Sequence of chain 1.A:
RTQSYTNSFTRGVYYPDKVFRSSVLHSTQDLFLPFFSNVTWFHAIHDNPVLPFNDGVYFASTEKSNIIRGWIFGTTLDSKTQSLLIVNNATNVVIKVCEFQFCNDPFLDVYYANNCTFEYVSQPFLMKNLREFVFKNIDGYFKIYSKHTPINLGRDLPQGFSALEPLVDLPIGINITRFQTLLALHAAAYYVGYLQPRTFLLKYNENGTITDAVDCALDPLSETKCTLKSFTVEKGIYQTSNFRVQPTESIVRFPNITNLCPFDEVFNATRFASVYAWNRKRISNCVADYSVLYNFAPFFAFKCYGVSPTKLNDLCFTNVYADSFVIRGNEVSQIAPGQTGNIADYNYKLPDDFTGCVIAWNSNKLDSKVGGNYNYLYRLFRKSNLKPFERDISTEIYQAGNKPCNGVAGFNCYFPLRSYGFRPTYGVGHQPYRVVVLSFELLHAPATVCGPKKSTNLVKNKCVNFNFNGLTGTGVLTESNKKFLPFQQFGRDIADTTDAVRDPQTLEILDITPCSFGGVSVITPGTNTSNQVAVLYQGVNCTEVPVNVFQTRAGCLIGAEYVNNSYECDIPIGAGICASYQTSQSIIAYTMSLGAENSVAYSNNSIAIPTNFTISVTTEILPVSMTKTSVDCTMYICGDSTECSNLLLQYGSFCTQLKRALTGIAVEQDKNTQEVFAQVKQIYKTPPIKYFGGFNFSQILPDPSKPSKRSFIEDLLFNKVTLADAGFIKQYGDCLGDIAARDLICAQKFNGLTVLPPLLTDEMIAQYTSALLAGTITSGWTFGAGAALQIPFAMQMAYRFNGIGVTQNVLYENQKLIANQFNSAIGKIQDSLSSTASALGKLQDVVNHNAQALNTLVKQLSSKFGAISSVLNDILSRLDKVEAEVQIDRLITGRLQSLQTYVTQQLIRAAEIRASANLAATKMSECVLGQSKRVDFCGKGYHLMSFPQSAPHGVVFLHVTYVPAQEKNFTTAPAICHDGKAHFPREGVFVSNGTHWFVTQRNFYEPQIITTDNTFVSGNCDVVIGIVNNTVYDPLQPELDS

Binding-site contacts:
Ligand atom C7 contacts residue ASN613 of chain 1.C at 3.2 Å.
Ligand atom C5 contacts residue ASN613 of chain 1.C at 3.7 Å.
Ligand atom O5 contacts residue ASN613 of chain 1.C at 2.4 Å (h-bond).
Ligand atom N2 contacts residue ASN613 of chain 1.C at 2.9 Å (h-bond).
Ligand atom C1 contacts residue ASN613 of chain 1.C at 1.4 Å.
Ligand atom O7 contacts residue ASN613 of chain 1.C at 3.1 Å (h-bond).
Ligand atom O5 contacts residue THR615 of chain 1.C at 3.9 Å.
Ligand atom O6 contacts residue ASN613 of chain 1.C at 4.0 Å.
Ligand atom C6 contacts residue THR615 of chain 1.C at 3.7 Å.
Ligand atom O6 contacts residue THR615 of chain 1.C at 2.4 Å (h-bond).
Ligand atom C8 contacts residue LYS832 of chain 1.A at 3.3 Å.
Ligand atom C2 contacts residue ASN613 of chain 1.C at 2.4 Å.
Ligand atom C4 contacts residue ASN613 of chain 1.C at 4.2 Å.
Ligand atom C8 contacts residue ASN613 of chain 1.C at 4.4 Å.
Ligand atom C3 contacts residue ASN613 of chain 1.C at 3.8 Å.
Ligand atom C5 contacts residue THR615 of chain 1.C at 4.5 Å.

Sequence of chain 1.C:
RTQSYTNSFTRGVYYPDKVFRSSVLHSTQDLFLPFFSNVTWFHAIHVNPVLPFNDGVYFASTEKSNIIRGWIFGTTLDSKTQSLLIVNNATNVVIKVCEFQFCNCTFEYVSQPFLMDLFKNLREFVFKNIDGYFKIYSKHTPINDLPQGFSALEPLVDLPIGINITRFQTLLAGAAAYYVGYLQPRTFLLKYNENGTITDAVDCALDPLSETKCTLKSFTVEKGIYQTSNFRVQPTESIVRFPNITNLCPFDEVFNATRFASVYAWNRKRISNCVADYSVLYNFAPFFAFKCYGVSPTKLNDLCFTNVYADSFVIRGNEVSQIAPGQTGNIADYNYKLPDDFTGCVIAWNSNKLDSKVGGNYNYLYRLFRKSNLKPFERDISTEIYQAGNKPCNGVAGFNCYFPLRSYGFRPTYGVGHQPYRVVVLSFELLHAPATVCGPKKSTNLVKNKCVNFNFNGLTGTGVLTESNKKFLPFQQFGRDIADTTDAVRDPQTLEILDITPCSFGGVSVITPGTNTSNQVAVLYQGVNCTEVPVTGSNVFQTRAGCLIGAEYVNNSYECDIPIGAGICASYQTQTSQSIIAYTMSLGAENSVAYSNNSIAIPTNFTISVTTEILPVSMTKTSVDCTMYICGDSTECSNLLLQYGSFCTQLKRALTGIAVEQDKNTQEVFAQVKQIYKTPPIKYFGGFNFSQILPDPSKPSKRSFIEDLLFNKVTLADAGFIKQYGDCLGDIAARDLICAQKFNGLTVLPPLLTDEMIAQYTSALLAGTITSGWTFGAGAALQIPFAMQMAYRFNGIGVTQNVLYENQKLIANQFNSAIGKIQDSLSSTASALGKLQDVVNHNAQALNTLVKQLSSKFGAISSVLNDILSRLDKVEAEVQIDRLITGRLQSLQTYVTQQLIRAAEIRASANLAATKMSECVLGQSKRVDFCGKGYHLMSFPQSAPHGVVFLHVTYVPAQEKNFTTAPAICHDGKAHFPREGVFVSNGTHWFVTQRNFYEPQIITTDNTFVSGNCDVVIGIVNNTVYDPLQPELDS

The small molecule below binds the protein below.
Small molecule (SMILES): CC(=O)N[C@@H]1[C@@H](O)[C@H](O)[C@@H](CO)O[C@H]1O